Sequence of chain 1.C:
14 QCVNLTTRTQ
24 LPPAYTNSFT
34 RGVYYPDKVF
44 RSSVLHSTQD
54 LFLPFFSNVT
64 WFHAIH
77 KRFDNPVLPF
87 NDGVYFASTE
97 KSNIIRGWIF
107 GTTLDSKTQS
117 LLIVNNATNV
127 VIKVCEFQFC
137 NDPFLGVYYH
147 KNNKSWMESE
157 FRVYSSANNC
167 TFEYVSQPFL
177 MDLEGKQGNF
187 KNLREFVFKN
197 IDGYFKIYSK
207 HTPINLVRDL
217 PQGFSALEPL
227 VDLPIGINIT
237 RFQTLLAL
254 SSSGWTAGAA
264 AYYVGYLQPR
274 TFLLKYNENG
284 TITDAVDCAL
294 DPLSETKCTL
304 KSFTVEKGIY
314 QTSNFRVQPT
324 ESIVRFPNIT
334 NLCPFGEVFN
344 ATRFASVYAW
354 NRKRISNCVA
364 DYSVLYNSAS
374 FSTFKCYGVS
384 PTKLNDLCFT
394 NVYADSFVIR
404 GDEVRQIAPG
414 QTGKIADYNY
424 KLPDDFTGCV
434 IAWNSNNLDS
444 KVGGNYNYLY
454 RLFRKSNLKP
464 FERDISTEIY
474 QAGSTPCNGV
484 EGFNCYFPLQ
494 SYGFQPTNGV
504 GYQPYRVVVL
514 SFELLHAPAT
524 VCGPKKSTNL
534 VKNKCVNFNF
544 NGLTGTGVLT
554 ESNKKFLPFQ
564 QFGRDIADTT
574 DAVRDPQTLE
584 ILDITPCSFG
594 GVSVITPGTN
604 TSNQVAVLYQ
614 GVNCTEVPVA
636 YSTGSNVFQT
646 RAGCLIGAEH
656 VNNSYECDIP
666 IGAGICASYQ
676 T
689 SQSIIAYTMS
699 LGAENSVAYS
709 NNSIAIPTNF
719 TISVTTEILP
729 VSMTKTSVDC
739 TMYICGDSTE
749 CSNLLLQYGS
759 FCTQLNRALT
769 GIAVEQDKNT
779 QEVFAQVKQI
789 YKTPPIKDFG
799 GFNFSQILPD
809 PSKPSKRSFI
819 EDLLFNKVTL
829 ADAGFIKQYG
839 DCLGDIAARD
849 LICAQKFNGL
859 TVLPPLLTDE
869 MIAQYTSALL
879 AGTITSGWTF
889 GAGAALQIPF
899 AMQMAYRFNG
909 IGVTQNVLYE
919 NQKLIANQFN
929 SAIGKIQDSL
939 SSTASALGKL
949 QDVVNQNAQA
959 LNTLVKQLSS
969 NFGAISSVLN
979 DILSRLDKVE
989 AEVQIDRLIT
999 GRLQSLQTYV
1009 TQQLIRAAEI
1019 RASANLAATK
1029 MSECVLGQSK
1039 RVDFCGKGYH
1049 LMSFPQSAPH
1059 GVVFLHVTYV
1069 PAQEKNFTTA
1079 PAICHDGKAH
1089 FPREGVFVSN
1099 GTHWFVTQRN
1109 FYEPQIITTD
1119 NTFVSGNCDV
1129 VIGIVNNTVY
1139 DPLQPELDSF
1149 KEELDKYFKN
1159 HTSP

The small molecule below binds the protein below.
Small molecule (SMILES): CC(=O)N[C@@H]1[C@@H](O)[C@H](O)[C@@H](CO)O[C@H]1O

Binding-site contacts:
Ligand atom C8 contacts residue ASN709 of chain 1.C at 4.2 Å.
Ligand atom O7 contacts residue ASN709 of chain 1.C at 2.9 Å (h-bond).
Ligand atom O5 contacts residue ASP796 of chain 1.A at 3.7 Å.
Ligand atom C1 contacts residue ASP796 of chain 1.A at 4.3 Å.
Ligand atom C1 contacts residue ASN709 of chain 1.C at 1.2 Å.
Ligand atom C8 contacts residue GLY1131 of chain 1.C at 3.6 Å.
Ligand atom C7 contacts residue ASN709 of chain 1.C at 3.0 Å.
Ligand atom C4 contacts residue ASN709 of chain 1.C at 4.0 Å.
Ligand atom C5 contacts residue ASN709 of chain 1.C at 3.5 Å.
Ligand atom C3 contacts residue ASN709 of chain 1.C at 3.6 Å.
Ligand atom O5 contacts residue ASN709 of chain 1.C at 2.2 Å (h-bond).
Ligand atom N2 contacts residue ASN709 of chain 1.C at 2.8 Å (h-bond).
Ligand atom C2 contacts residue ASN709 of chain 1.C at 2.2 Å.

Sequence of chain 1.A:
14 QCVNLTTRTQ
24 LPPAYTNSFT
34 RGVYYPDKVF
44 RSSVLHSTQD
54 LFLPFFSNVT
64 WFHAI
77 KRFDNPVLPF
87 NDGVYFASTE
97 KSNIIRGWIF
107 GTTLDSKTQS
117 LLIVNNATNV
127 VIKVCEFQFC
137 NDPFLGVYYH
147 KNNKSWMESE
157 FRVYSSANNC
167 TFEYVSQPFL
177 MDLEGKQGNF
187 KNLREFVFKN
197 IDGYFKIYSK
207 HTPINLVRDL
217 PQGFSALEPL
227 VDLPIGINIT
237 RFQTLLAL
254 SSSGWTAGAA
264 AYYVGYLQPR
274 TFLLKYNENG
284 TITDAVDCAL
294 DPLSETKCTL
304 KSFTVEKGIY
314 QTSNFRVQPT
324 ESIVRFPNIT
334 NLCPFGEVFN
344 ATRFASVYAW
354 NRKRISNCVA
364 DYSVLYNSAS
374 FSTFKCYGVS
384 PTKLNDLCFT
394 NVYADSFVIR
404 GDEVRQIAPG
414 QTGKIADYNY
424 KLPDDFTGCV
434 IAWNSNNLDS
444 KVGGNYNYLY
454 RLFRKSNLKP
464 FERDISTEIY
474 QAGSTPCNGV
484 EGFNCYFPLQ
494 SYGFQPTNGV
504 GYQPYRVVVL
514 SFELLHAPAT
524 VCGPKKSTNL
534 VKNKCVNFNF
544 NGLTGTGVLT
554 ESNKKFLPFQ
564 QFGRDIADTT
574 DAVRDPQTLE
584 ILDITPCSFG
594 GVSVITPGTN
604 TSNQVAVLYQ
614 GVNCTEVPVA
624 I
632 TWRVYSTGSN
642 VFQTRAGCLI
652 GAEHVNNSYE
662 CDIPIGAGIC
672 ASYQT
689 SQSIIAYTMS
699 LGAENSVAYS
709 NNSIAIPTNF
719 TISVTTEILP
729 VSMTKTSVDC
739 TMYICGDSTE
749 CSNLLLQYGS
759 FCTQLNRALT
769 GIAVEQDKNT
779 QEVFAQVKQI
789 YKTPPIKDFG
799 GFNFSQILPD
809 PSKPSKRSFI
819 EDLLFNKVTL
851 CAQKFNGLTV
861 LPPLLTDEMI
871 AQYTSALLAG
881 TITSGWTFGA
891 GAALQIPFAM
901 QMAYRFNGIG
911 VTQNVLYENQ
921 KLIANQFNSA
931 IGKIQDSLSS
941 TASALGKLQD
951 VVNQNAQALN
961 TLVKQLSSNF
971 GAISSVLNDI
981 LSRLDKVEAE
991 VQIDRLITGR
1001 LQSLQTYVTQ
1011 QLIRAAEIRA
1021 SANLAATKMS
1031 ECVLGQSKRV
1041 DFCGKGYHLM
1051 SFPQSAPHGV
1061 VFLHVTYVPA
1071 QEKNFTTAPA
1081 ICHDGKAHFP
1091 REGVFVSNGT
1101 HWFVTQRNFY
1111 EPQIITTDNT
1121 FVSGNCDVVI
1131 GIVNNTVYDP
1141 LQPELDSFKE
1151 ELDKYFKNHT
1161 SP